The small molecule below binds the protein below.
Small molecule (SMILES): O=C(O)C[C@@H]1CCCC1=O

Binding-site contacts:
Ligand atom O2 contacts residue GLY131 of chain 1.B at 3.2 Å (h-bond).
Ligand atom O2 contacts residue HIS132 of chain 1.B at 2.8 Å (h-bond).
Ligand atom C2 contacts residue HIS132 of chain 1.B at 4.0 Å.
Ligand atom C1 contacts residue CYS300 of chain 1.B at 3.1 Å (hydrophobic).
Ligand atom C1 contacts residue GLY131 of chain 1.B at 3.3 Å.
Ligand atom O1 contacts residue THR302 of chain 1.B at 2.6 Å (h-bond).
Ligand atom O3 contacts residue PHE102 of chain 1.B at 4.0 Å.
Ligand atom C3 contacts residue THR302 of chain 1.B at 3.4 Å.
Ligand atom C4 contacts residue CYS130 of chain 1.B at 4.1 Å (hydrophobic).
Ligand atom C6 contacts residue PHE290 of chain 1.B at 3.8 Å (hydrophobic).
Ligand atom O2 contacts residue THR302 of chain 1.B at 4.1 Å.
Ligand atom C2 contacts residue THR302 of chain 1.B at 3.6 Å.
Ligand atom C2 contacts residue ASP296 of chain 1.B at 3.2 Å.
Ligand atom O3 contacts residue HIS132 of chain 1.B at 3.5 Å (h-bond).
Ligand atom O1 contacts residue CYS300 of chain 1.B at 3.6 Å.
Ligand atom O3 contacts residue GLY131 of chain 1.B at 4.1 Å.
Ligand atom C3 contacts residue ASP296 of chain 1.B at 4.0 Å.
Ligand atom C1 contacts residue GLY301 of chain 1.B at 3.2 Å.
Ligand atom C6 contacts residue CYS270 of chain 1.B at 4.1 Å (hydrophobic).
Ligand atom O2 contacts residue ASP296 of chain 1.B at 4.2 Å.
Ligand atom O3 contacts residue CYS130 of chain 1.B at 3.0 Å (h-bond).
Ligand atom C7 contacts residue VAL288 of chain 1.B at 3.8 Å (hydrophobic).
Ligand atom O1 contacts residue GLY301 of chain 1.B at 3.6 Å.
Ligand atom O2 contacts residue GLY301 of chain 1.B at 3.0 Å (h-bond).
Ligand atom O1 contacts residue CYS130 of chain 1.B at 3.8 Å.
Ligand atom C4 contacts residue HIS132 of chain 1.B at 4.0 Å.
Ligand atom C7 contacts residue PHE220 of chain 1.B at 4.1 Å (hydrophobic).
Ligand atom C5 contacts residue PHE102 of chain 1.B at 3.9 Å (hydrophobic).
Ligand atom C3 contacts residue CYS300 of chain 1.B at 2.9 Å (hydrophobic).
Ligand atom C1 contacts residue HIS132 of chain 1.B at 3.9 Å.
Ligand atom O2 contacts residue CYS300 of chain 1.B at 3.6 Å.
Ligand atom C7 contacts residue ASP296 of chain 1.B at 4.1 Å.
Ligand atom C1 contacts residue THR302 of chain 1.B at 3.5 Å.
Ligand atom O1 contacts residue GLY131 of chain 1.B at 2.7 Å (h-bond).
Ligand atom C3 contacts residue ASN218 of chain 1.B at 4.0 Å.
Ligand atom O2 contacts residue CYS130 of chain 1.B at 4.2 Å.
Ligand atom C7 contacts residue CYS300 of chain 1.B at 3.1 Å (hydrophobic).
Ligand atom C2 contacts residue GLY301 of chain 1.B at 4.0 Å.
Ligand atom C2 contacts residue CYS300 of chain 1.B at 2.1 Å (hydrophobic).
Ligand atom C7 contacts residue THR302 of chain 1.B at 4.2 Å.

Sequence of chain 1.B:
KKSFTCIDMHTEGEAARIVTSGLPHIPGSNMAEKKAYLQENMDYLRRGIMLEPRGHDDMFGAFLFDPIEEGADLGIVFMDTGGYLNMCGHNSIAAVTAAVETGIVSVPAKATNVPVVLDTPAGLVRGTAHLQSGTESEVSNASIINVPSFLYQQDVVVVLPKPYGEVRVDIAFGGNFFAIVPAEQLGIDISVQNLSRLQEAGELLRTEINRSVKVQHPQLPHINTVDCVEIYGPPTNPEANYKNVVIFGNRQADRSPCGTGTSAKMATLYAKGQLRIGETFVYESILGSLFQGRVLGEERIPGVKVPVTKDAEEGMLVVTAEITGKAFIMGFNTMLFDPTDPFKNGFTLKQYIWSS